Sequence of chain 1.A:
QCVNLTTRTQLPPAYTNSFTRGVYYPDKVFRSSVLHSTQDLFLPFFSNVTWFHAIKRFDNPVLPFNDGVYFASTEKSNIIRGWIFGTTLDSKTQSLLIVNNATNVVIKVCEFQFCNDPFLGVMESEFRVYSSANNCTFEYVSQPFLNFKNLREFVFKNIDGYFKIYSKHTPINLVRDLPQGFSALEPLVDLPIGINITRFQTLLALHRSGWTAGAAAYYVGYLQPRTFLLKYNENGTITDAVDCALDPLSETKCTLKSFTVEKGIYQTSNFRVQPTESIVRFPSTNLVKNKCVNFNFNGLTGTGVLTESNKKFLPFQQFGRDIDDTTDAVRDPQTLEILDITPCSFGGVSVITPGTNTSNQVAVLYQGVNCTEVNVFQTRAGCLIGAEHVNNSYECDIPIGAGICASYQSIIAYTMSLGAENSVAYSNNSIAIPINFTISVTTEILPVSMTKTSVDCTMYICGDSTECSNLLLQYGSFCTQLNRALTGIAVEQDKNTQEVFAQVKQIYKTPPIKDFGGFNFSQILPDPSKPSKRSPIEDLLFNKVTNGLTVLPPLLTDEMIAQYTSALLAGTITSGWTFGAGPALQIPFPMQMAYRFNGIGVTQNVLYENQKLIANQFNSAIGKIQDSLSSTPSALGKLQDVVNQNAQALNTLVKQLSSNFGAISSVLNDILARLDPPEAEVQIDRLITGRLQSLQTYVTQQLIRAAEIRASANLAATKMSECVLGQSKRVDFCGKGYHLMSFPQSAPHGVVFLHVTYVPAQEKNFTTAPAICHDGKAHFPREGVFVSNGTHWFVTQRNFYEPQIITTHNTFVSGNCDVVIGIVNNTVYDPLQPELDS

Binding-site contacts:
Ligand atom C3 contacts residue ASN137 of chain 1.A at 4.2 Å.
Ligand atom O5 contacts residue ASN17 of chain 1.A at 2.4 Å (h-bond).
Ligand atom C8 contacts residue ASN17 of chain 1.A at 4.1 Å.
Ligand atom C3 contacts residue ASN17 of chain 1.A at 3.9 Å.
Ligand atom C6 contacts residue ASN137 of chain 1.A at 3.9 Å.
Ligand atom C1 contacts residue ASN137 of chain 1.A at 4.1 Å.
Ligand atom C8 contacts residue CYS15 of chain 1.A at 3.4 Å (hydrophobic).
Ligand atom C2 contacts residue ASN17 of chain 1.A at 2.6 Å.
Ligand atom C5 contacts residue ASN137 of chain 1.A at 3.6 Å.
Ligand atom C7 contacts residue ASN17 of chain 1.A at 3.2 Å.
Ligand atom C4 contacts residue ASN17 of chain 1.A at 4.3 Å.
Ligand atom N2 contacts residue ASN17 of chain 1.A at 3.1 Å (h-bond).
Ligand atom C5 contacts residue ASN17 of chain 1.A at 3.7 Å.
Ligand atom O7 contacts residue ASN137 of chain 1.A at 4.4 Å.
Ligand atom O7 contacts residue ASN17 of chain 1.A at 3.2 Å (h-bond).
Ligand atom O5 contacts residue ASN137 of chain 1.A at 3.7 Å.
Ligand atom C4 contacts residue ASN137 of chain 1.A at 4.5 Å.
Ligand atom C1 contacts residue ASN17 of chain 1.A at 1.5 Å.

A protein and the small-molecule ligand that binds it are described below.
Small molecule (SMILES): CC(=O)N[C@H]1[C@H](O[C@H]2[C@H](O)[C@@H](NC(C)=O)CO[C@@H]2CO)O[C@H](CO)[C@@H](O)[C@@H]1O